Binding-site contacts:
Ligand atom NZ contacts residue TRP87 of chain 1.C at 3.6 Å (h-bond).
Ligand atom CA contacts residue GLU89 of chain 1.C at 3.3 Å.
Ligand atom CB contacts residue HIS65 of chain 1.C at 3.6 Å.
Ligand atom N contacts residue HIS116 of chain 1.C at 3.7 Å.
Ligand atom CB contacts residue GLU89 of chain 1.C at 3.8 Å.
Ligand atom CH contacts residue TYR68 of chain 1.C at 3.5 Å (hydrophobic).
Ligand atom C contacts residue GLY88 of chain 1.C at 3.7 Å.
Ligand atom CB contacts residue HIS116 of chain 1.C at 3.7 Å.
Ligand atom C contacts residue GLU89 of chain 1.C at 3.8 Å.
Ligand atom C contacts residue GLU89 of chain 1.C at 3.6 Å.
Ligand atom CD contacts residue HIS65 of chain 1.C at 3.7 Å.
Ligand atom OH contacts residue TRP87 of chain 1.C at 2.4 Å (h-bond).
Ligand atom CE contacts residue PHE90 of chain 1.C at 3.8 Å (hydrophobic).
Ligand atom O contacts residue GLU89 of chain 1.C at 2.7 Å (salt-bridge).
Ligand atom CH3 contacts residue HIS37 of chain 1.C at 3.5 Å.
Ligand atom O contacts residue PRO117 of chain 1.C at 3.4 Å.
Ligand atom CH3 contacts residue TYR68 of chain 1.C at 3.3 Å (hydrophobic).
Ligand atom N contacts residue GLU89 of chain 1.C at 3.0 Å (salt-bridge).
Ligand atom OH contacts residue GLY86 of chain 1.C at 3.2 Å.
Ligand atom CA contacts residue TRP87 of chain 1.C at 3.5 Å (hydrophobic).
Ligand atom O contacts residue GLY88 of chain 1.C at 3.2 Å.
Ligand atom OH contacts residue TYR68 of chain 1.C at 3.6 Å (h-bond).
Ligand atom CE contacts residue THR67 of chain 1.C at 3.8 Å.
Ligand atom CG contacts residue TRP87 of chain 1.C at 3.6 Å (hydrophobic).
Ligand atom CE contacts residue GLY88 of chain 1.C at 3.8 Å.
Ligand atom CB contacts residue LEU115 of chain 1.C at 3.8 Å (hydrophobic).
Ligand atom CH3 contacts residue TRP87 of chain 1.C at 3.7 Å (hydrophobic).
Ligand atom CD contacts residue TRP87 of chain 1.C at 3.8 Å (hydrophobic).
Ligand atom CD contacts residue THR67 of chain 1.C at 3.5 Å.
Ligand atom CE contacts residue TRP87 of chain 1.C at 3.7 Å (hydrophobic).
Ligand atom O contacts residue HIS116 of chain 1.C at 3.5 Å.
Ligand atom CG contacts residue HIS39 of chain 1.C at 3.8 Å.
Ligand atom OH contacts residue GLY88 of chain 1.C at 3.0 Å (h-bond).
Ligand atom N contacts residue TRP87 of chain 1.C at 3.8 Å.
Ligand atom CB contacts residue TRP87 of chain 1.C at 3.8 Å (hydrophobic).
Ligand atom NZ contacts residue THR67 of chain 1.C at 3.0 Å (h-bond).
Ligand atom CH contacts residue TRP87 of chain 1.C at 3.3 Å (hydrophobic).
Ligand atom CB contacts residue GLU89 of chain 1.C at 3.9 Å.
Ligand atom CD contacts residue TRP87 of chain 1.C at 3.3 Å (hydrophobic).
Ligand atom CG contacts residue GLU89 of chain 1.C at 3.6 Å.

A protein and the small-molecule ligand that binds it are described below.
Small molecule (SMILES): CC(=O)NCCCC[C@H](N)C(=O)N[C@@H](CO)C(=O)N[C@@H](C)C(=O)N1CCC[C@H]1C(=O)N[C@@H](C)C=O

Sequence of chain 1.C:
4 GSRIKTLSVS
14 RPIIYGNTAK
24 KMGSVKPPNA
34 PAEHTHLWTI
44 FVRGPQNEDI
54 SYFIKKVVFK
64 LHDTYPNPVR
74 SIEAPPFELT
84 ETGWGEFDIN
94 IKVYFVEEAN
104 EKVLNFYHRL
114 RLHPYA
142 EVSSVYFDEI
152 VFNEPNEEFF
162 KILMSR